Binding-site contacts:
Ligand atom N16 contacts residue THR854 of chain 1.HA at 4.0 Å.
Ligand atom O27 contacts residue ARG721 of chain 1.IA at 3.8 Å.
Ligand atom N16 contacts residue G2L2 of chain 1.J at 3.6 Å (h-bond).
Ligand atom C17 contacts residue G2L2 of chain 1.J at 3.4 Å.
Ligand atom O24 contacts residue TYR724 of chain 1.IA at 4.1 Å.
Ligand atom O31 contacts residue ARG721 of chain 1.IA at 3.7 Å.
Ligand atom O31 contacts residue ASP497 of chain 1.HA at 3.2 Å (salt-bridge).
Ligand atom N09 contacts residue G2L2 of chain 1.J at 3.8 Å.
Ligand atom C03 contacts residue G2L2 of chain 1.J at 3.9 Å.
Ligand atom N11 contacts residue G2L2 of chain 1.J at 3.7 Å.
Ligand atom C06 contacts residue ARG460 of chain 1.HA at 3.7 Å.
Ligand atom O31 contacts residue LYS942 of chain 1.IA at 2.7 Å.
Ligand atom C13 contacts residue G2L2 of chain 1.J at 3.9 Å.
Ligand atom O18 contacts residue G2L2 of chain 1.J at 3.1 Å (h-bond).
Ligand atom O32 contacts residue ARG721 of chain 1.IA at 3.4 Å (salt-bridge).
Ligand atom O33 contacts residue ASP792 of chain 1.IA at 3.0 Å (salt-bridge).
Ligand atom C06 contacts residue G2L2 of chain 1.J at 3.9 Å.
Ligand atom P30 contacts residue ARG975 of chain 1.IA at 3.1 Å.
Ligand atom O33 contacts residue ASP495 of chain 1.HA at 3.3 Å (salt-bridge).
Ligand atom N14 contacts residue G2L2 of chain 1.J at 4.0 Å.
Ligand atom O29 contacts residue ARG975 of chain 1.IA at 3.8 Å.
Ligand atom O27 contacts residue TYR724 of chain 1.IA at 4.0 Å.
Ligand atom O33 contacts residue ASP497 of chain 1.HA at 1.9 Å (salt-bridge).
Ligand atom C15 contacts residue G2L2 of chain 1.J at 3.9 Å.
Ligand atom O32 contacts residue ASP792 of chain 1.IA at 3.2 Å (salt-bridge).
Ligand atom P30 contacts residue ASP495 of chain 1.HA at 4.0 Å.
Ligand atom P30 contacts residue ASP792 of chain 1.IA at 3.8 Å.
Ligand atom O28 contacts residue ARG721 of chain 1.IA at 3.6 Å.
Ligand atom C12 contacts residue G2L2 of chain 1.J at 3.8 Å.
Ligand atom O05 contacts residue G2L2 of chain 1.J at 3.3 Å.
Ligand atom C10 contacts residue G2L2 of chain 1.J at 3.4 Å.
Ligand atom C04 contacts residue G2L2 of chain 1.J at 4.0 Å.
Ligand atom O32 contacts residue ARG975 of chain 1.IA at 2.1 Å (salt-bridge).
Ligand atom O23 contacts residue TYR724 of chain 1.IA at 4.0 Å.
Ligand atom O33 contacts residue ARG975 of chain 1.IA at 3.3 Å (salt-bridge).
Ligand atom O29 contacts residue ASP495 of chain 1.HA at 3.7 Å.
Ligand atom P26 contacts residue ARG721 of chain 1.IA at 4.1 Å.
Ligand atom O29 contacts residue ASP497 of chain 1.HA at 3.3 Å (salt-bridge).
Ligand atom P30 contacts residue LYS942 of chain 1.IA at 4.1 Å.
Ligand atom P30 contacts residue ASP497 of chain 1.HA at 2.9 Å.

The small molecule below binds the protein below.
Small molecule (SMILES): CO[C@@H]1[C@H](O)[C@H](n2cnc3c(=O)nc(N)[nH]c32)O[C@H]1COP(=O)(O)OP(=O)(O)OP(=O)(O)O

Sequence of chain 1.IA:
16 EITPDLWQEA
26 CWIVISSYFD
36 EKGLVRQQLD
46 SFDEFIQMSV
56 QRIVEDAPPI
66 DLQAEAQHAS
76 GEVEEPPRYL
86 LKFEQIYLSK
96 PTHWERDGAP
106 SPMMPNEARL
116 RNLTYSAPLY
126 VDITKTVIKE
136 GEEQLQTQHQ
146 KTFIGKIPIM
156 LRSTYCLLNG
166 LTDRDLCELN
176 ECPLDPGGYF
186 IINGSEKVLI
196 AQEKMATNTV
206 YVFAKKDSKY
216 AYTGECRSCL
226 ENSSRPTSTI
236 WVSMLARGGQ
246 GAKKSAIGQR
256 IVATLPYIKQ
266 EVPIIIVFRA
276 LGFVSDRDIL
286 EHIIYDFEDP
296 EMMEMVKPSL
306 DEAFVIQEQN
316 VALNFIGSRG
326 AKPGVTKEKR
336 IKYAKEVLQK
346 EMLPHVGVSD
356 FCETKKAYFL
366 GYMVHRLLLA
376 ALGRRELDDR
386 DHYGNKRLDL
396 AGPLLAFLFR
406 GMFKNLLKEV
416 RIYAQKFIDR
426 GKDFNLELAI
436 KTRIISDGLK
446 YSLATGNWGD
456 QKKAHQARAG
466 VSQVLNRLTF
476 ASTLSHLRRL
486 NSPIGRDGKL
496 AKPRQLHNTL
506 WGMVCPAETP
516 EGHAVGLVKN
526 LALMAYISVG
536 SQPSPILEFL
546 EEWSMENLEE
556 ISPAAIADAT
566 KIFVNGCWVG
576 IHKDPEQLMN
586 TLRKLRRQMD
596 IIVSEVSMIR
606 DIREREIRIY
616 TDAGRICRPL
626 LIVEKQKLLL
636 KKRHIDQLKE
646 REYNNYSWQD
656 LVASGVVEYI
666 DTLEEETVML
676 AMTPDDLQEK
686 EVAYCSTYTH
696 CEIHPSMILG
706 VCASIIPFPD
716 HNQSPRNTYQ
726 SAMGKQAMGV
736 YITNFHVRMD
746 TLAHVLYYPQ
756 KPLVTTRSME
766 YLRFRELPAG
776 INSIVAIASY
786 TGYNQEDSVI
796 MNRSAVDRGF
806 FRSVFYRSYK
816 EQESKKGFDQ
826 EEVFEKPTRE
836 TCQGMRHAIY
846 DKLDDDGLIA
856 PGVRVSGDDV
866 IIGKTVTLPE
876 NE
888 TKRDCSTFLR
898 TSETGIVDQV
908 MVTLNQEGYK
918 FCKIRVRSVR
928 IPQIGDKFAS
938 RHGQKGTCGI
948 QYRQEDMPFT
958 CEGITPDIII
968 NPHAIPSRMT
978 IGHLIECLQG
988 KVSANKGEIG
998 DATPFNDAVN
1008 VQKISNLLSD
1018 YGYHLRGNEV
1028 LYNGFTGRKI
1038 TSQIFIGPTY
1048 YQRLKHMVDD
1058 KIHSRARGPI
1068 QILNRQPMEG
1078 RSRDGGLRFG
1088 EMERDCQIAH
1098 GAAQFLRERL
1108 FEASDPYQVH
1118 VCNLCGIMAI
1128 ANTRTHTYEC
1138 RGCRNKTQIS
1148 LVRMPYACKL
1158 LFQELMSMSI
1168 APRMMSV

Sequence of chain 1.HA:
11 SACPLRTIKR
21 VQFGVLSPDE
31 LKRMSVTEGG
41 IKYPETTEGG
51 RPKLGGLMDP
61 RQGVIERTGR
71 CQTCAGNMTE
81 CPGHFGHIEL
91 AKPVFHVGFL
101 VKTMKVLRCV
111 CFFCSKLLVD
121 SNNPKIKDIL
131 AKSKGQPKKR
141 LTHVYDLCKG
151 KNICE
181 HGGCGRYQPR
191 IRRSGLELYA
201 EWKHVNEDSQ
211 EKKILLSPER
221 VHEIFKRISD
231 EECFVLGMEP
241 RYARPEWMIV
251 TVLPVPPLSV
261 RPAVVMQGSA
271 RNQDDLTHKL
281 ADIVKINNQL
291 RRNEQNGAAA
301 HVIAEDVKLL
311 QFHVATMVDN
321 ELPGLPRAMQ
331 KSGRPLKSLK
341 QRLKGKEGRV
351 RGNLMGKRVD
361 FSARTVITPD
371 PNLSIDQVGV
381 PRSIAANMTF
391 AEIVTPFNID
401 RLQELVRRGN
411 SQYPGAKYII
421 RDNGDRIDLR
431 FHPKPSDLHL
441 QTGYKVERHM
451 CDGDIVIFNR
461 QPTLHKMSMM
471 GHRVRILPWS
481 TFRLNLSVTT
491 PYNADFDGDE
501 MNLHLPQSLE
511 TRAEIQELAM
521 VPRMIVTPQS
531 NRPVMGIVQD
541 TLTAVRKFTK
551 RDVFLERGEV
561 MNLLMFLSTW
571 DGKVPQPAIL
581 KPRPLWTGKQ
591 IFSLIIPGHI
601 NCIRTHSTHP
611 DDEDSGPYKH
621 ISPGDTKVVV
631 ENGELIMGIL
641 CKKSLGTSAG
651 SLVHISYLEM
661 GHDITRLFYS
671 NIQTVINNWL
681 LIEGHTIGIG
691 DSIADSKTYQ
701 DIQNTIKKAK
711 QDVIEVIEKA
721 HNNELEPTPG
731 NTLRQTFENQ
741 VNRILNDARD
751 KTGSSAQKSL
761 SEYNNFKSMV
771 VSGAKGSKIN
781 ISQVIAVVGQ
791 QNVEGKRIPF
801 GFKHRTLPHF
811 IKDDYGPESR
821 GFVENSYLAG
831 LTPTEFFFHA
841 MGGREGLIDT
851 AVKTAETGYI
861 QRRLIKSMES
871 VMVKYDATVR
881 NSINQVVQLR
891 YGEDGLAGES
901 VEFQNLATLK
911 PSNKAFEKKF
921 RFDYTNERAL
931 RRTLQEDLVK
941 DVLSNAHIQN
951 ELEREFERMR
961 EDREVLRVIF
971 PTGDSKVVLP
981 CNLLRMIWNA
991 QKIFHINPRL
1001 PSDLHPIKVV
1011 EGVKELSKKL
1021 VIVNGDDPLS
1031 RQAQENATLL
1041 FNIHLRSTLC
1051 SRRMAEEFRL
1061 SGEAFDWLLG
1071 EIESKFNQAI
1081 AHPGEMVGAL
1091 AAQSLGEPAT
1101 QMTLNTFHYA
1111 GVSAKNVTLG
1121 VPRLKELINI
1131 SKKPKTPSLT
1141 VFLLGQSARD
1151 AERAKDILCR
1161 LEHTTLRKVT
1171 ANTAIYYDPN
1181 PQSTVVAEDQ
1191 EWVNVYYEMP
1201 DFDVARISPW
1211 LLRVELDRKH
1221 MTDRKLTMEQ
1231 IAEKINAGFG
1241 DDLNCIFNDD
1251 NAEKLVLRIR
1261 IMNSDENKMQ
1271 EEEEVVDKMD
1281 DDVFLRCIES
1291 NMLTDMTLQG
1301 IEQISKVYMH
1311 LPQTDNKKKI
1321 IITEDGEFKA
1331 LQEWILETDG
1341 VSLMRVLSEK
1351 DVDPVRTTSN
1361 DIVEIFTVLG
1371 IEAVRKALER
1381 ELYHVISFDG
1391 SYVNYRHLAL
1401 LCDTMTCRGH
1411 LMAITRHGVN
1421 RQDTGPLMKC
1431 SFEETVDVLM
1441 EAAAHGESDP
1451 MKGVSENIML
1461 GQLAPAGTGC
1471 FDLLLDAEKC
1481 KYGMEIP